A small-molecule ligand and the protein it binds are described below.
Small molecule (SMILES): O=C(CC1(c2ccc(-c3ccc(F)cc3)cc2)C2CC3CC1CC(C2)C3O)N1CC(O)C1

Sequence of chain 1.C:
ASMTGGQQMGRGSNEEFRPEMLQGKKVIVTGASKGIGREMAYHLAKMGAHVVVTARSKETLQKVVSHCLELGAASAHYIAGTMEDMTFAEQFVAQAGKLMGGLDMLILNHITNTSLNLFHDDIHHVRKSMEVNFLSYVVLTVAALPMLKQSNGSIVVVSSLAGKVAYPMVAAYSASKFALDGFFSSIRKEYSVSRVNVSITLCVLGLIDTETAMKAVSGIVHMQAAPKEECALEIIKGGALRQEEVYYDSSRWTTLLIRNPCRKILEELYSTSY

Binding-site contacts:
Ligand atom C2 contacts residue THR118 of chain 1.D at 3.4 Å.
Ligand atom C29 contacts residue MET173 of chain 1.D at 3.7 Å (hydrophobic).
Ligand atom C17 contacts residue TYR171 of chain 1.D at 3.7 Å (hydrophobic).
Ligand atom C20 contacts residue VAL221 of chain 1.D at 3.7 Å (hydrophobic).
Ligand atom C18 contacts residue LEU211 of chain 1.D at 3.7 Å (hydrophobic).
Ligand atom N14 contacts residue NAP1 of chain 1.K at 3.8 Å.
Ligand atom O15 contacts residue SER164 of chain 1.D at 2.7 Å (h-bond).
Ligand atom C5 contacts residue ALA220 of chain 1.D at 3.7 Å (hydrophobic).
Ligand atom O19 contacts residue GLY210 of chain 1.D at 3.3 Å.
Ligand atom O19 contacts residue LEU165 of chain 1.D at 3.5 Å.
Ligand atom C21 contacts residue LEU120 of chain 1.D at 3.8 Å (hydrophobic).
Ligand atom C10 contacts residue ALA217 of chain 1.D at 3.7 Å (hydrophobic).
Ligand atom C22 contacts residue LEU120 of chain 1.D at 3.6 Å (hydrophobic).
Ligand atom C25 contacts residue TYR171 of chain 1.D at 3.8 Å (hydrophobic).
Ligand atom C12 contacts residue NAP1 of chain 1.K at 3.3 Å.
Ligand atom C26 contacts residue TYR171 of chain 1.D at 3.7 Å (hydrophobic).
Ligand atom C28 contacts residue VAL225 of chain 1.D at 3.6 Å (hydrophobic).
Ligand atom C16 contacts residue SER164 of chain 1.D at 3.1 Å.
Ligand atom C7 contacts residue THR118 of chain 1.D at 3.7 Å.
Ligand atom C8 contacts residue TYR177 of chain 1.D at 3.4 Å (hydrophobic).
Ligand atom C27 contacts residue TYR171 of chain 1.D at 3.8 Å (hydrophobic).
Ligand atom C21 contacts residue VAL221 of chain 1.D at 3.8 Å (hydrophobic).
Ligand atom C27 contacts residue VAL225 of chain 1.D at 3.6 Å (hydrophobic).
Ligand atom O19 contacts residue LEU211 of chain 1.D at 3.3 Å (h-bond).
Ligand atom C13 contacts residue SER164 of chain 1.D at 3.5 Å.
Ligand atom C23 contacts residue VAL174 of chain 1.D at 3.6 Å (hydrophobic).
Ligand atom N14 contacts residue SER164 of chain 1.D at 3.6 Å.
Ligand atom C13 contacts residue NAP1 of chain 1.K at 3.3 Å.
Ligand atom C30 contacts residue PRO172 of chain 1.D at 3.3 Å (hydrophobic).
Ligand atom C26 contacts residue MET227 of chain 1.D at 3.8 Å (hydrophobic).
Ligand atom C26 contacts residue VAL225 of chain 1.D at 3.6 Å (hydrophobic).
Ligand atom C4 contacts residue TYR177 of chain 1.D at 3.6 Å (hydrophobic).
Ligand atom C24 contacts residue VAL174 of chain 1.D at 3.7 Å (hydrophobic).
Ligand atom O19 contacts residue TYR171 of chain 1.D at 3.4 Å (h-bond).
Ligand atom C29 contacts residue PRO172 of chain 1.D at 3.1 Å (hydrophobic).
Ligand atom O32 contacts residue THR118 of chain 1.D at 2.9 Å (h-bond).
Ligand atom F31 contacts residue TYR278 of chain 1.C at 3.8 Å.
Ligand atom O15 contacts residue TYR177 of chain 1.D at 2.8 Å (h-bond).
Ligand atom C23 contacts residue LEU120 of chain 1.D at 3.8 Å (hydrophobic).
Ligand atom O15 contacts residue NAP1 of chain 1.K at 3.2 Å.

Sequence of chain 1.D:
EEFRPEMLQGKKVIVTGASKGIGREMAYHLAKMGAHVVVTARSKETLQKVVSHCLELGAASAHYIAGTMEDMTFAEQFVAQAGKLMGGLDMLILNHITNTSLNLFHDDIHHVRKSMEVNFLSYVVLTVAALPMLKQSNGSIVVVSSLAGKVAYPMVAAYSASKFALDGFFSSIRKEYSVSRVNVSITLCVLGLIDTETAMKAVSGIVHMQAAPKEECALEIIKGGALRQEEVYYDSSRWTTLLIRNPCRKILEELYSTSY